Sequence of chain 1.A:
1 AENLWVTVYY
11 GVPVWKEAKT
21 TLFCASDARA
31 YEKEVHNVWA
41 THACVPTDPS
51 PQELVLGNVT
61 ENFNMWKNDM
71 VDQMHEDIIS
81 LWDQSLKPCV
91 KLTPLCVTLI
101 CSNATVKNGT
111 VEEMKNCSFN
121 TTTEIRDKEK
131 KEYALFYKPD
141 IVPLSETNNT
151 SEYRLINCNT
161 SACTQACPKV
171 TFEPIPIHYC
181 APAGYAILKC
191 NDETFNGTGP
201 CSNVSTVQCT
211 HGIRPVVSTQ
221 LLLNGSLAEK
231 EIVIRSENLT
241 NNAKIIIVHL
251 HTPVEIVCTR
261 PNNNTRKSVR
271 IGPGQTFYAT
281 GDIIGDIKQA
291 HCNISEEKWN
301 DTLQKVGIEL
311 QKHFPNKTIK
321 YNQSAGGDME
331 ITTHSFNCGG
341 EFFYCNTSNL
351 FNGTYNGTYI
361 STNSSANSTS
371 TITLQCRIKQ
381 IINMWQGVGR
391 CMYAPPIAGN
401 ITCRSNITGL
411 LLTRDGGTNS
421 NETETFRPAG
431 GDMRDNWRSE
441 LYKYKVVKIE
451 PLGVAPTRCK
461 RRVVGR

Binding-site contacts:
Ligand atom O5 contacts residue THR371 of chain 1.A at 3.1 Å (h-bond).
Ligand atom O7 contacts residue ASN293 of chain 1.A at 4.0 Å.
Ligand atom C6 contacts residue THR371 of chain 1.A at 4.0 Å.
Ligand atom O5 contacts residue THR373 of chain 1.A at 3.1 Å (h-bond).
Ligand atom O5 contacts residue ASN293 of chain 1.A at 2.3 Å (h-bond).
Ligand atom C1 contacts residue HIS291 of chain 1.A at 3.6 Å.
Ligand atom C5 contacts residue THR371 of chain 1.A at 4.2 Å.
Ligand atom C7 contacts residue HIS291 of chain 1.A at 4.1 Å.
Ligand atom C2 contacts residue ASN293 of chain 1.A at 2.5 Å.
Ligand atom C1 contacts residue ASN293 of chain 1.A at 1.4 Å.
Ligand atom N2 contacts residue ASN293 of chain 1.A at 3.0 Å (h-bond).
Ligand atom C5 contacts residue ASN293 of chain 1.A at 3.6 Å.
Ligand atom C1 contacts residue THR371 of chain 1.A at 4.0 Å.
Ligand atom C8 contacts residue HIS291 of chain 1.A at 4.3 Å.
Ligand atom O3 contacts residue HIS291 of chain 1.A at 4.4 Å.
Ligand atom C4 contacts residue ASN293 of chain 1.A at 4.2 Å.
Ligand atom C8 contacts residue THR259 of chain 1.A at 3.6 Å.
Ligand atom N2 contacts residue THR259 of chain 1.A at 4.4 Å.
Ligand atom O6 contacts residue THR371 of chain 1.A at 3.9 Å.
Ligand atom C6 contacts residue THR373 of chain 1.A at 3.2 Å.
Ligand atom C7 contacts residue ASN293 of chain 1.A at 3.8 Å.
Ligand atom C3 contacts residue HIS291 of chain 1.A at 3.6 Å.
Ligand atom C2 contacts residue HIS291 of chain 1.A at 3.6 Å.
Ligand atom C3 contacts residue ASN293 of chain 1.A at 3.8 Å.
Ligand atom C8 contacts residue VAL257 of chain 1.A at 3.9 Å (hydrophobic).
Ligand atom C1 contacts residue THR373 of chain 1.A at 3.7 Å.
Ligand atom O6 contacts residue THR373 of chain 1.A at 4.4 Å.
Ligand atom N2 contacts residue HIS291 of chain 1.A at 3.0 Å (h-bond).
Ligand atom C7 contacts residue VAL257 of chain 1.A at 4.4 Å (hydrophobic).
Ligand atom C5 contacts residue THR373 of chain 1.A at 3.1 Å.

The protein below binds the small molecule below.
Small molecule (SMILES): CC(=O)N[C@H]1[C@H](O[C@H]2[C@H](O)[C@@H](NC(C)=O)CO[C@@H]2CO)O[C@H](CO)[C@@H](O[C@@H]2O[C@H](CO)[C@@H](O)[C@H](O)[C@@H]2O)[C@@H]1O